This small molecule binds to this protein.
Small molecule (SMILES): CC[C@H](C)[C@H](N)C(=O)N[C@@H](CS)C(=O)N[C@@H](Cc1ccccc1)C(=O)N[C@@H](CCC(N)=O)C(=O)N[C@@H](C)C(=O)N[C@@H](C)C(=O)N[C@@H](CC1=CN=C2CC=CC=C12)C(=O)N[C@@H](CCSC)C(=O)N[C@@H](CS)C(=O)N[C@@H](CC(C)C)C(=O)N[C@@H](C)C(=O)N[C@@H](CC(=O)O)C(=O)N[C@@H](CC(=O)O)C(=O)N[C@@H](CC1=CN=C2CC=CC=C12)C(=O)N[C@H](C=O)[C@@H](C)O

Sequence of chain 1.B:
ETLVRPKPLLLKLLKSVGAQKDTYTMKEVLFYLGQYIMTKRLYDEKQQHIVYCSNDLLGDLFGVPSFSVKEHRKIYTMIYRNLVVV

Sequence of chain 1.A:
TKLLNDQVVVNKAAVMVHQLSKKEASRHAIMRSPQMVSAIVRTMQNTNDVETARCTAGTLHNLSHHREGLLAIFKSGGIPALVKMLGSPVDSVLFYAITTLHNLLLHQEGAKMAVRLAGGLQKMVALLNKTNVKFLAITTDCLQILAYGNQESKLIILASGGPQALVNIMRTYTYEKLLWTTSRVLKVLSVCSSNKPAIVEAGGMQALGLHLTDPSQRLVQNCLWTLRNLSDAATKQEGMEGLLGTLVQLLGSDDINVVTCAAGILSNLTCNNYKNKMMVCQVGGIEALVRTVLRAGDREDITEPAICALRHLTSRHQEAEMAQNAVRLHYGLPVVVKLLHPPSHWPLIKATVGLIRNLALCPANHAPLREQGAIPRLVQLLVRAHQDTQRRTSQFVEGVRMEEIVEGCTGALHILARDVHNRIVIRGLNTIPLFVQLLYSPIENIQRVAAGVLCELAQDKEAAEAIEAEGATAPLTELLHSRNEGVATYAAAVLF

Binding-site contacts:
Ligand atom OD1 contacts residue ARG450 of chain 1.A at 3.4 Å (salt-bridge).
Ligand atom CA contacts residue GLN56 of chain 1.B at 3.4 Å.
Ligand atom OD1 contacts residue LEU387 of chain 1.A at 3.3 Å.
Ligand atom N contacts residue GLN56 of chain 1.B at 3.1 Å (h-bond).
Ligand atom NE1 contacts residue GLY42 of chain 1.B at 3.5 Å.
Ligand atom OE1 contacts residue MET46 of chain 1.B at 3.2 Å (h-bond).
Ligand atom O contacts residue ARG450 of chain 1.A at 3.5 Å (salt-bridge).
Ligand atom CA contacts residue TYR522 of chain 1.A at 3.2 Å (hydrophobic).
Ligand atom CZ2 contacts residue LEU38 of chain 1.B at 3.5 Å (hydrophobic).
Ligand atom CB contacts residue GLN56 of chain 1.B at 3.3 Å.
Ligand atom CD1 contacts residue VAL77 of chain 1.B at 3.2 Å (hydrophobic).
Ligand atom CG contacts residue TYR522 of chain 1.A at 3.4 Å (hydrophobic).
Ligand atom CB contacts residue WHL1 of chain 1.D at 2.5 Å.
Ligand atom O contacts residue ARG383 of chain 1.A at 3.0 Å (salt-bridge).
Ligand atom CZ contacts residue ILE45 of chain 1.B at 3.6 Å (hydrophobic).
Ligand atom CG2 contacts residue ARG383 of chain 1.A at 3.5 Å.
Ligand atom NE1 contacts residue LEU38 of chain 1.B at 3.1 Å (h-bond).
Ligand atom N contacts residue TYR84 of chain 1.B at 3.5 Å (h-bond).
Ligand atom CB contacts residue TYR522 of chain 1.A at 3.5 Å (hydrophobic).
Ligand atom OD2 contacts residue TYR522 of chain 1.A at 2.3 Å (h-bond).
Ligand atom OD1 contacts residue ARG480 of chain 1.A at 2.7 Å (salt-bridge).
Ligand atom CG contacts residue HIS80 of chain 1.B at 3.5 Å.
Ligand atom CA contacts residue WHL1 of chain 1.D at 3.2 Å.
Ligand atom O contacts residue ARG383 of chain 1.A at 2.7 Å (salt-bridge).
Ligand atom O contacts residue TYR84 of chain 1.B at 3.2 Å (h-bond).
Ligand atom CD1 contacts residue MET34 of chain 1.B at 3.1 Å (hydrophobic).
Ligand atom C contacts residue ARG383 of chain 1.A at 3.4 Å.
Ligand atom N contacts residue GLN56 of chain 1.B at 2.7 Å (h-bond).
Ligand atom CA contacts residue HIS80 of chain 1.B at 3.5 Å.
Ligand atom CA contacts residue WHL1 of chain 1.D at 3.0 Å.
Ligand atom CB contacts residue TYR84 of chain 1.B at 3.4 Å (hydrophobic).
Ligand atom C contacts residue GLN56 of chain 1.B at 3.4 Å.
Ligand atom NE1 contacts residue MET34 of chain 1.B at 3.1 Å (h-bond).
Ligand atom N contacts residue TYR522 of chain 1.A at 3.5 Å (h-bond).
Ligand atom CZ3 contacts residue ARG342 of chain 1.A at 3.4 Å.
Ligand atom OD2 contacts residue HIS80 of chain 1.B at 2.8 Å (h-bond).
Ligand atom CD1 contacts residue ILE83 of chain 1.B at 3.5 Å (hydrophobic).
Ligand atom CD1 contacts residue GLN56 of chain 1.B at 3.5 Å.
Ligand atom O contacts residue HIS80 of chain 1.B at 3.2 Å.
Ligand atom SG contacts residue WHL1 of chain 1.D at 1.8 Å.